A small-molecule ligand and the protein it binds are described below.
Small molecule (SMILES): CC(=O)N[C@@H]1[C@@H](O)[C@H](O)[C@@H](CO)O[C@H]1O

Binding-site contacts:
Ligand atom O5 contacts residue ASN59 of chain 1.B at 2.4 Å (h-bond).
Ligand atom C6 contacts residue THR62 of chain 1.B at 3.8 Å.
Ligand atom C4 contacts residue SER61 of chain 1.B at 4.4 Å.
Ligand atom C2 contacts residue ASN59 of chain 1.B at 2.5 Å.
Ligand atom C6 contacts residue SER61 of chain 1.B at 3.7 Å.
Ligand atom C8 contacts residue ASN59 of chain 1.B at 4.5 Å.
Ligand atom O7 contacts residue ASN59 of chain 1.B at 3.6 Å (h-bond).
Ligand atom N2 contacts residue ASN59 of chain 1.B at 2.9 Å (h-bond).
Ligand atom O5 contacts residue SER61 of chain 1.B at 3.0 Å (h-bond).
Ligand atom C7 contacts residue ASN59 of chain 1.B at 3.4 Å.
Ligand atom C5 contacts residue SER61 of chain 1.B at 3.1 Å.
Ligand atom C1 contacts residue ASN59 of chain 1.B at 1.4 Å.
Ligand atom C3 contacts residue ASN59 of chain 1.B at 3.8 Å.
Ligand atom C5 contacts residue ASN59 of chain 1.B at 3.7 Å.
Ligand atom C4 contacts residue ASN59 of chain 1.B at 4.3 Å.
Ligand atom C1 contacts residue SER61 of chain 1.B at 3.2 Å.

Sequence of chain 1.B:
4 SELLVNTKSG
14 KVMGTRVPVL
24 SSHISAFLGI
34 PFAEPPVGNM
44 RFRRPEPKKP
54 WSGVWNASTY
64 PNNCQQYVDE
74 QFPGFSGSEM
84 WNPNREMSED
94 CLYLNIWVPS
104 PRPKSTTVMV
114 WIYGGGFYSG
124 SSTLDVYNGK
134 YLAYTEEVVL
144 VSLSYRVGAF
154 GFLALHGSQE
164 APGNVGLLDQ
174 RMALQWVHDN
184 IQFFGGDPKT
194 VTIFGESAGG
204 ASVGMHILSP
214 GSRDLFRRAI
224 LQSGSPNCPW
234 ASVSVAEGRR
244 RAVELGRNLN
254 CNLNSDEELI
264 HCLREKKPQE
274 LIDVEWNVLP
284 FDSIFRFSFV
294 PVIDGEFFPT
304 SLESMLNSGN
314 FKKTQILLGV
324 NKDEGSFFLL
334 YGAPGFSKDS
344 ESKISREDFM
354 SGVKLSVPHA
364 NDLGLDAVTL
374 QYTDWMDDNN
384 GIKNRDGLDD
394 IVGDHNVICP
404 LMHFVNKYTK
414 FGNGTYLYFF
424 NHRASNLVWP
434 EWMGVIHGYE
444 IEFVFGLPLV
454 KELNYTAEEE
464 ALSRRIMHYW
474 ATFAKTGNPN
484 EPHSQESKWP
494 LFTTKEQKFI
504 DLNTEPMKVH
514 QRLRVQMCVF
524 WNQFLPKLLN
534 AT